Sequence of chain 1.A:
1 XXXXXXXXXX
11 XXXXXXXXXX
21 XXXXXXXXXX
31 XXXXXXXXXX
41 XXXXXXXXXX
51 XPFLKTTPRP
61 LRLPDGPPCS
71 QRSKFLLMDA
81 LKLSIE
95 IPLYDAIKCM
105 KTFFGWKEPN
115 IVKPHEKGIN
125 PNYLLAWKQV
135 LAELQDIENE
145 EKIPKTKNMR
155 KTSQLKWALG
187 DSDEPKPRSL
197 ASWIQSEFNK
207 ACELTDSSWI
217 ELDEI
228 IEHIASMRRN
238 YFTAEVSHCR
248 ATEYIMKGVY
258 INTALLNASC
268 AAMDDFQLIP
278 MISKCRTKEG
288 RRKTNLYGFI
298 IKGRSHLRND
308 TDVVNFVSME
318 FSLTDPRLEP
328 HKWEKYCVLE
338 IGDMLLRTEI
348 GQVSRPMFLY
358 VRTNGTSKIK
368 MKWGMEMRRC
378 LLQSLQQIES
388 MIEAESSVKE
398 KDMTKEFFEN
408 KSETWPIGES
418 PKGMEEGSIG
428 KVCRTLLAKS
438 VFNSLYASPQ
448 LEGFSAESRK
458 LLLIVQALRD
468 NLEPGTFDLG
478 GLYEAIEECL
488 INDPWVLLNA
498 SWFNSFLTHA

A small-molecule ligand and the protein it binds are described below.
Small molecule (SMILES): Nc1ncnc2c1ncn2[C@@H]1O[C@H](CO[P](=O)(O)O[C@H]2[C@@H](O)[C@H](n3cnc4c(N)ncnc43)O[C@@H]2CO[P](=O)(O)O[C@H]2[C@@H](O)[C@H](n3cnc4c(N)ncnc43)O[C@@H]2CO[P](=O)(O)O[C@H]2[C@@H](O)[C@H](n3cnc4c(N)ncnc43)O[C@@H]2CO[P](=O)(O)O[C@H]2[C@@H](O)[C@H](n3cnc4c(N)ncnc43)O[C@@H]2COP(=O)=O)[C@@H](O)[C@H]1O

Binding-site contacts:
Ligand atom N7 contacts residue HIS303 of chain 1.A at 4.2 Å.
Ligand atom C4 contacts residue HIS303 of chain 1.A at 4.3 Å.
Ligand atom C8 contacts residue HIS303 of chain 1.A at 3.6 Å.
Ligand atom C4' contacts residue ARG305 of chain 1.A at 4.4 Å.
Ligand atom N9 contacts residue HIS303 of chain 1.A at 3.7 Å.
Ligand atom C1' contacts residue HIS303 of chain 1.A at 4.0 Å.
Ligand atom O4' contacts residue HIS303 of chain 1.A at 3.8 Å.